Binding-site contacts:
Ligand atom CAN contacts residue LEU34 of chain 1.H at 4.5 Å (hydrophobic).
Ligand atom CAD contacts residue ARG37 of chain 1.H at 4.1 Å.
Ligand atom CAA contacts residue ILE102 of chain 1.D at 3.9 Å (hydrophobic).
Ligand atom CAL contacts residue TRP118 of chain 1.H at 4.2 Å (hydrophobic).
Ligand atom CAS contacts residue TRP38 of chain 1.H at 4.1 Å (hydrophobic).
Ligand atom CAQ contacts residue PHE106 of chain 1.D at 3.7 Å (hydrophobic).
Ligand atom CBB contacts residue PHE106 of chain 1.D at 3.4 Å (hydrophobic).
Ligand atom CAZ contacts residue TYR122 of chain 1.H at 3.9 Å (hydrophobic).
Ligand atom OAY contacts residue PHE106 of chain 1.D at 3.3 Å.
Ligand atom CAJ contacts residue TYR117 of chain 1.H at 3.5 Å (hydrophobic).
Ligand atom CAE contacts residue ARG37 of chain 1.H at 3.7 Å.
Ligand atom CAR contacts residue PHE106 of chain 1.D at 4.3 Å (hydrophobic).
Ligand atom CAZ contacts residue LEU34 of chain 1.H at 3.7 Å (hydrophobic).
Ligand atom CBA contacts residue PHE106 of chain 1.D at 4.2 Å (hydrophobic).
Ligand atom CAT contacts residue PHE106 of chain 1.D at 3.9 Å (hydrophobic).
Ligand atom CAC contacts residue TRP38 of chain 1.H at 2.4 Å (hydrophobic).
Ligand atom CAJ contacts residue TRP118 of chain 1.H at 3.9 Å (hydrophobic).
Ligand atom OAF contacts residue LEU34 of chain 1.H at 4.1 Å.
Ligand atom CAT contacts residue ARG37 of chain 1.H at 4.2 Å.
Ligand atom CAN contacts residue ILE102 of chain 1.D at 4.4 Å (hydrophobic).
Ligand atom OAF contacts residue PHE106 of chain 1.D at 3.6 Å.
Ligand atom CAN contacts residue TYR122 of chain 1.H at 4.0 Å (hydrophobic).
Ligand atom CAE contacts residue TRP38 of chain 1.H at 3.8 Å (hydrophobic).
Ligand atom CAD contacts residue TRP38 of chain 1.H at 4.4 Å (hydrophobic).
Ligand atom OAG contacts residue LEU34 of chain 1.H at 4.5 Å.
Ligand atom CAT contacts residue LEU34 of chain 1.H at 4.1 Å (hydrophobic).
Ligand atom CAN contacts residue PHE106 of chain 1.D at 4.2 Å (hydrophobic).
Ligand atom CAN contacts residue TRP118 of chain 1.H at 4.1 Å (hydrophobic).
Ligand atom CAJ contacts residue ILE102 of chain 1.D at 4.2 Å (hydrophobic).
Ligand atom OAF contacts residue ARG37 of chain 1.H at 4.2 Å.
Ligand atom CAA contacts residue TRP114 of chain 1.H at 4.2 Å (hydrophobic).
Ligand atom CAC contacts residue ARG37 of chain 1.H at 4.4 Å.
Ligand atom CAK contacts residue LEU34 of chain 1.H at 4.0 Å (hydrophobic).
Ligand atom CAA contacts residue TYR117 of chain 1.H at 3.7 Å (hydrophobic).
Ligand atom CAZ contacts residue PHE106 of chain 1.D at 3.6 Å (hydrophobic).
Ligand atom CAQ contacts residue LEU34 of chain 1.H at 4.1 Å (hydrophobic).
Ligand atom NBC contacts residue TRP38 of chain 1.H at 3.7 Å.
Ligand atom OAV contacts residue LEU34 of chain 1.H at 3.5 Å.
Ligand atom OAV contacts residue PHE106 of chain 1.D at 3.7 Å.
Ligand atom OAF contacts residue TYR122 of chain 1.H at 2.7 Å (h-bond).

Sequence of chain 1.D:
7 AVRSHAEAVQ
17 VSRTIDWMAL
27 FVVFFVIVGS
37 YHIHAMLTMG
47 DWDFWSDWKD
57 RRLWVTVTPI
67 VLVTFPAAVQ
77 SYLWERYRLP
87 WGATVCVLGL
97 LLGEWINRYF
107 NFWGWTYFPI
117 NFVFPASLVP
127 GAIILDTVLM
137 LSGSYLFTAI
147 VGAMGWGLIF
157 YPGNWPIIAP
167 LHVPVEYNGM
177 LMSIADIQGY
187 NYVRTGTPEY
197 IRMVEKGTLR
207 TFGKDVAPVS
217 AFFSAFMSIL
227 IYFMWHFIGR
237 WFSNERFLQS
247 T

This small molecule binds to this protein.
Small molecule (SMILES): CCCCCC(=O)OC[C@H](COP(=O)(O)OCC[N+](C)(C)C)OC(=O)CCCCC

Sequence of chain 1.H:
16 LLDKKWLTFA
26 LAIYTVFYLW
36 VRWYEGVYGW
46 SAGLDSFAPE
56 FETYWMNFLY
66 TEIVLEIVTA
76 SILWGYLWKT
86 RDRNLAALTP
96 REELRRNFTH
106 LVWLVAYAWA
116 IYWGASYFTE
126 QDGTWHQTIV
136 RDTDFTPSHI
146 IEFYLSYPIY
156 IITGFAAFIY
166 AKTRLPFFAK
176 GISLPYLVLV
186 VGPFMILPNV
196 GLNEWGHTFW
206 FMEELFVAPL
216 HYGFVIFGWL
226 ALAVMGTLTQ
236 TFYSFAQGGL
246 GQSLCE